A small-molecule ligand and the protein it binds are described below.
Small molecule (SMILES): CCO/N=C/c1ccc(OCC[C@@H](C)CCN2CCN(c3ccnc(C(N)=O)c3)C2=O)cc1

Sequence of chain 6.A:
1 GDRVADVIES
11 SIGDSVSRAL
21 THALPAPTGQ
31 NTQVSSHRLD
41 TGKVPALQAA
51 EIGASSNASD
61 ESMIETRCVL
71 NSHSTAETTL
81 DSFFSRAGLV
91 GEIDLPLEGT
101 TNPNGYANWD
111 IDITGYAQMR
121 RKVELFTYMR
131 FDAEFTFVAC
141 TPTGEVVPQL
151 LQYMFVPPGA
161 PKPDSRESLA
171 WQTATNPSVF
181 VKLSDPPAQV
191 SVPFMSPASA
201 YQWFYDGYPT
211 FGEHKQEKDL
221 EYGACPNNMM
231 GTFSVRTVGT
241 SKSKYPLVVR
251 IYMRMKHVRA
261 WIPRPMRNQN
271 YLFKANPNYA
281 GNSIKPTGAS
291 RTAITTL

Binding-site contacts:
Ligand atom CAT contacts residue TRP203 of chain 6.A at 3.6 Å (hydrophobic).
Ligand atom OAD contacts residue LYS274 of chain 6.A at 3.1 Å (salt-bridge).
Ligand atom CAN contacts residue PHE155 of chain 6.A at 3.8 Å (hydrophobic).
Ligand atom OAE contacts residue ILE113 of chain 6.A at 3.3 Å (h-bond).
Ligand atom NBG contacts residue TRP203 of chain 6.A at 3.3 Å.
Ligand atom CAO contacts residue ILE111 of chain 6.A at 3.8 Å (hydrophobic).
Ligand atom NAC contacts residue ASP112 of chain 6.A at 2.5 Å (salt-bridge).
Ligand atom CAS contacts residue TYR201 of chain 6.A at 3.5 Å (hydrophobic).
Ligand atom CAA contacts residue TYR153 of chain 6.A at 3.5 Å (hydrophobic).
Ligand atom CAT contacts residue ASN228 of chain 6.A at 3.5 Å.
Ligand atom CAY contacts residue ASP112 of chain 6.A at 3.8 Å.
Ligand atom NAC contacts residue THR114 of chain 6.A at 3.3 Å (h-bond).
Ligand atom OAX contacts residue MET195 of chain 6.A at 3.6 Å.
Ligand atom CBC contacts residue TRP203 of chain 6.A at 3.6 Å (hydrophobic).
Ligand atom CAG contacts residue TRP203 of chain 6.A at 3.7 Å (hydrophobic).
Ligand atom CAG contacts residue GLN202 of chain 6.A at 3.3 Å.
Ligand atom CAA contacts residue PRO177 of chain 6.A at 3.5 Å (hydrophobic).
Ligand atom OAX contacts residue ILE111 of chain 6.A at 3.5 Å.
Ligand atom NAU contacts residue PHE155 of chain 6.A at 3.7 Å.
Ligand atom CAA contacts residue SER178 of chain 6.A at 3.5 Å.
Ligand atom CAJ contacts residue PHE155 of chain 6.A at 3.7 Å (hydrophobic).
Ligand atom CAG contacts residue ASN228 of chain 6.A at 3.6 Å.
Ligand atom CAH contacts residue ASN228 of chain 6.A at 3.4 Å.
Ligand atom CAI contacts residue PHE135 of chain 6.A at 3.7 Å (hydrophobic).
Ligand atom CAN contacts residue PRO177 of chain 6.A at 3.4 Å (hydrophobic).
Ligand atom CAH contacts residue TRP203 of chain 6.A at 3.5 Å (hydrophobic).
Ligand atom OAE contacts residue ASP112 of chain 6.A at 3.6 Å.
Ligand atom CAK contacts residue PHE135 of chain 6.A at 3.6 Å (hydrophobic).
Ligand atom CAH contacts residue GLN202 of chain 6.A at 3.2 Å.
Ligand atom CAA contacts residue VAL179 of chain 6.A at 3.2 Å (hydrophobic).
Ligand atom CBC contacts residue ASN228 of chain 6.A at 3.8 Å.
Ligand atom CAY contacts residue THR114 of chain 6.A at 3.8 Å.
Ligand atom CAO contacts residue PHE135 of chain 6.A at 3.8 Å (hydrophobic).
Ligand atom CAL contacts residue ILE111 of chain 6.A at 3.7 Å (hydrophobic).
Ligand atom CAP contacts residue ILE111 of chain 6.A at 3.8 Å (hydrophobic).
Ligand atom CAL contacts residue PHE155 of chain 6.A at 3.6 Å (hydrophobic).
Ligand atom CBB contacts residue ILE111 of chain 6.A at 3.6 Å (hydrophobic).
Ligand atom CAS contacts residue TRP203 of chain 6.A at 3.8 Å (hydrophobic).
Ligand atom CAZ contacts residue TRP203 of chain 6.A at 3.5 Å (hydrophobic).
Ligand atom OAD contacts residue ALA275 of chain 6.A at 3.2 Å.

Sequence of chain 6.C:
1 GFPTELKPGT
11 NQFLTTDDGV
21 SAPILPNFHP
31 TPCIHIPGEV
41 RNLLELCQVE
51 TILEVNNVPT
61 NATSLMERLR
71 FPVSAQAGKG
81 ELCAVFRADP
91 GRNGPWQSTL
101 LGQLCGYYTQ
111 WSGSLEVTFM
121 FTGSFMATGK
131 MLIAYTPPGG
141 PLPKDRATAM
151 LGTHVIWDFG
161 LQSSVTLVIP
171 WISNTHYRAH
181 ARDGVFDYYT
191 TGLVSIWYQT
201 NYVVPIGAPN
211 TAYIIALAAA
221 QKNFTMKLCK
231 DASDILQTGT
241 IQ

Sequence of chain 7.C:
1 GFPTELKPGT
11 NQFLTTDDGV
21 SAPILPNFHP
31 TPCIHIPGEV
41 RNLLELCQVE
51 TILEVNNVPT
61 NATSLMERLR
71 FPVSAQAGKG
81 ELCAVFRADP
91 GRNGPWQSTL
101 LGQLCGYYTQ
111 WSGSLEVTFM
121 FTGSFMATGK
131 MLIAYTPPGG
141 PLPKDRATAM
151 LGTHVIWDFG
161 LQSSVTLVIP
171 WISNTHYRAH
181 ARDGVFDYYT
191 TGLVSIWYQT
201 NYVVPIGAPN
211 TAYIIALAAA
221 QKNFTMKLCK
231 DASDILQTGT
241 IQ